Binding-site contacts:
Ligand atom C7 contacts residue ASN144 of chain 1.C at 3.2 Å.
Ligand atom C7 contacts residue PHE143 of chain 1.C at 4.2 Å (hydrophobic).
Ligand atom N2 contacts residue ASN144 of chain 1.C at 3.0 Å (h-bond).
Ligand atom O5 contacts residue ASN144 of chain 1.C at 2.3 Å (h-bond).
Ligand atom O7 contacts residue VAL121 of chain 1.C at 4.4 Å.
Ligand atom O7 contacts residue PHE143 of chain 1.C at 4.1 Å.
Ligand atom O7 contacts residue THR122 of chain 1.C at 3.4 Å (h-bond).
Ligand atom C8 contacts residue PHE143 of chain 1.C at 3.8 Å (hydrophobic).
Ligand atom C3 contacts residue ASN144 of chain 1.C at 3.8 Å.
Ligand atom C1 contacts residue ASN144 of chain 1.C at 1.4 Å.
Ligand atom C5 contacts residue ASN144 of chain 1.C at 3.7 Å.
Ligand atom C8 contacts residue THR122 of chain 1.C at 3.7 Å.
Ligand atom C8 contacts residue SER142 of chain 1.C at 3.2 Å.
Ligand atom C8 contacts residue ILE124 of chain 1.C at 3.6 Å (hydrophobic).
Ligand atom O7 contacts residue ASN144 of chain 1.C at 2.9 Å (h-bond).
Ligand atom C2 contacts residue ASN144 of chain 1.C at 2.5 Å.
Ligand atom C7 contacts residue THR122 of chain 1.C at 3.9 Å.
Ligand atom C4 contacts residue ASN144 of chain 1.C at 4.2 Å.
Ligand atom O7 contacts residue ASP151 of chain 1.A at 4.4 Å.

Sequence of chain 1.A:
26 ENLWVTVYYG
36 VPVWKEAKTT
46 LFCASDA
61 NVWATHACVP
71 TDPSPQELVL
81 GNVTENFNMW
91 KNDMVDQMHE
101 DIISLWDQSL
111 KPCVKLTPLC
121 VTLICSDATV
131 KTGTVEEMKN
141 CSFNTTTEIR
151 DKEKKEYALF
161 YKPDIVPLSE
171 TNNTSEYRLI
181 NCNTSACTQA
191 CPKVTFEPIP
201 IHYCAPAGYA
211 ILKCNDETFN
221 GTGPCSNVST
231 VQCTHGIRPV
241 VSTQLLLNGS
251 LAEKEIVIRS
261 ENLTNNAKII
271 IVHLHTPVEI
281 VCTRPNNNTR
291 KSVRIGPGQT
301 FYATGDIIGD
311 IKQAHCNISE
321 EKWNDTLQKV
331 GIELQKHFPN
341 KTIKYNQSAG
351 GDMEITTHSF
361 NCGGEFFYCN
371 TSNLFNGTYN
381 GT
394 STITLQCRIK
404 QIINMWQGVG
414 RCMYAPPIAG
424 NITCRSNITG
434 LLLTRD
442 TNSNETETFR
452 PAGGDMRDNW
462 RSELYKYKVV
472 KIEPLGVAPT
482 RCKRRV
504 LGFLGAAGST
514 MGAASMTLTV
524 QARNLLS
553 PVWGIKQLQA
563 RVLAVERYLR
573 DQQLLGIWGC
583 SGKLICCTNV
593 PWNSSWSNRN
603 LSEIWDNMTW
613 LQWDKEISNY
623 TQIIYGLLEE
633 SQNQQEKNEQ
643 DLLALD

A protein and the small-molecule ligand that binds it are described below.
Small molecule (SMILES): CC(=O)N[C@@H]1[C@@H](O)[C@H](O)[C@@H](CO)O[C@H]1O

Sequence of chain 1.C:
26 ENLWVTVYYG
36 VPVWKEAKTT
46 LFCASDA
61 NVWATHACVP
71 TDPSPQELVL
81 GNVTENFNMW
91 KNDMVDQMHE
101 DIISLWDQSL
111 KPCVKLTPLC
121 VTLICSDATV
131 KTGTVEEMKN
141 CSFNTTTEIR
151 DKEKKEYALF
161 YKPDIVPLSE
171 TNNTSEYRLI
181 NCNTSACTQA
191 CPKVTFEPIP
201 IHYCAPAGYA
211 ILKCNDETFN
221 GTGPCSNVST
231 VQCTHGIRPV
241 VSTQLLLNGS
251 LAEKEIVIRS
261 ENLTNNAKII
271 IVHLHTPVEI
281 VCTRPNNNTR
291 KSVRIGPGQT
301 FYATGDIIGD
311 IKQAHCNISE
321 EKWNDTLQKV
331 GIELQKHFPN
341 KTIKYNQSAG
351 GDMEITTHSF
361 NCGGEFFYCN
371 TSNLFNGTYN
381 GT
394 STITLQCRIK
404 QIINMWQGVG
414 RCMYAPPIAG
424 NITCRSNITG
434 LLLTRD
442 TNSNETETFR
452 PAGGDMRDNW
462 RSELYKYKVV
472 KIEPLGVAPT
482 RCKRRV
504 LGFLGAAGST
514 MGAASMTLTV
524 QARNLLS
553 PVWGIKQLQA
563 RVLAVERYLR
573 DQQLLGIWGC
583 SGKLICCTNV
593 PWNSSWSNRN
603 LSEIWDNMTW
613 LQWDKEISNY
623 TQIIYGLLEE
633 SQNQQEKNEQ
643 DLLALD